Sequence of chain 1.G:
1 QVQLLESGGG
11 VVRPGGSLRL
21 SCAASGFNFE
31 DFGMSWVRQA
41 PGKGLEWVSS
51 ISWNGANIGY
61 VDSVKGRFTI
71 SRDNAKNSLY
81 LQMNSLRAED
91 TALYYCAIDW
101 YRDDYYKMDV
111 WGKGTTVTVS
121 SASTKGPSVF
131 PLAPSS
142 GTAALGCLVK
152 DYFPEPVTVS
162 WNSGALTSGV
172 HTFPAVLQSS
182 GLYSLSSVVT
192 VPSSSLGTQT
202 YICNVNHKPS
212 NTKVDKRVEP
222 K

Binding-site contacts:
Ligand atom C4 contacts residue SER52 of chain 1.G at 3.7 Å.
Ligand atom C4 contacts residue TRP94 of chain 1.H at 3.8 Å (hydrophobic).
Ligand atom O5 contacts residue ASN57 of chain 1.G at 3.4 Å (h-bond).
Ligand atom O3 contacts residue TRP100 of chain 1.G at 3.7 Å.
Ligand atom O3 contacts residue ASP92 of chain 1.H at 3.8 Å.
Ligand atom C5 contacts residue TRP100 of chain 1.G at 3.6 Å (hydrophobic).
Ligand atom O5 contacts residue ASP92 of chain 1.H at 3.2 Å (salt-bridge).
Ligand atom C5 contacts residue TRP94 of chain 1.H at 3.6 Å (hydrophobic).
Ligand atom O3 contacts residue SER52 of chain 1.G at 3.5 Å.
Ligand atom O2 contacts residue PHE93 of chain 1.H at 2.9 Å.
Ligand atom C5 contacts residue TYR95 of chain 1.H at 3.5 Å (hydrophobic).
Ligand atom O5 contacts residue TRP100 of chain 1.G at 3.0 Å (h-bond).
Ligand atom C2 contacts residue TYR95 of chain 1.H at 3.8 Å (hydrophobic).
Ligand atom C3 contacts residue ASP99 of chain 1.G at 3.5 Å.
Ligand atom C2 contacts residue ARG27 of chain 1.H at 3.8 Å.
Ligand atom C1 contacts residue ASN57 of chain 1.G at 3.3 Å.
Ligand atom O4 contacts residue ASN57 of chain 1.G at 3.1 Å (h-bond).
Ligand atom O2 contacts residue TRP94 of chain 1.H at 3.7 Å.
Ligand atom O3 contacts residue ASP99 of chain 1.G at 2.7 Å (salt-bridge).
Ligand atom C5 contacts residue ARG30 of chain 1.H at 3.1 Å.
Ligand atom C4 contacts residue ASP92 of chain 1.H at 3.4 Å.
Ligand atom O4 contacts residue ASN57 of chain 1.G at 3.5 Å (h-bond).
Ligand atom C4 contacts residue TYR91 of chain 1.H at 3.7 Å (hydrophobic).
Ligand atom C5 contacts residue ASP103 of chain 1.G at 3.5 Å.
Ligand atom O2 contacts residue ARG27 of chain 1.H at 2.6 Å (salt-bridge).
Ligand atom C5 contacts residue TYR91 of chain 1.H at 3.4 Å (hydrophobic).
Ligand atom O5 contacts residue TYR95 of chain 1.H at 3.7 Å.
Ligand atom O3 contacts residue TRP94 of chain 1.H at 3.6 Å.
Ligand atom O3 contacts residue GLY33 of chain 1.G at 3.7 Å.
Ligand atom O5 contacts residue TYR91 of chain 1.H at 2.7 Å (h-bond).
Ligand atom C2 contacts residue SER50 of chain 1.G at 3.3 Å.
Ligand atom C5 contacts residue ARG102 of chain 1.G at 3.7 Å.
Ligand atom O2 contacts residue TYR95 of chain 1.H at 2.7 Å (h-bond).
Ligand atom O5 contacts residue ARG30 of chain 1.H at 3.1 Å (salt-bridge).
Ligand atom C1 contacts residue ASN57 of chain 1.G at 3.7 Å.
Ligand atom C1 contacts residue TRP94 of chain 1.H at 3.7 Å (hydrophobic).
Ligand atom O4 contacts residue TRP94 of chain 1.H at 3.0 Å (h-bond).
Ligand atom O2 contacts residue SER50 of chain 1.G at 2.7 Å (h-bond).
Ligand atom O5 contacts residue ASP103 of chain 1.G at 2.6 Å (salt-bridge).
Ligand atom O5 contacts residue ARG27 of chain 1.H at 3.6 Å (salt-bridge).

Sequence of chain 1.H:
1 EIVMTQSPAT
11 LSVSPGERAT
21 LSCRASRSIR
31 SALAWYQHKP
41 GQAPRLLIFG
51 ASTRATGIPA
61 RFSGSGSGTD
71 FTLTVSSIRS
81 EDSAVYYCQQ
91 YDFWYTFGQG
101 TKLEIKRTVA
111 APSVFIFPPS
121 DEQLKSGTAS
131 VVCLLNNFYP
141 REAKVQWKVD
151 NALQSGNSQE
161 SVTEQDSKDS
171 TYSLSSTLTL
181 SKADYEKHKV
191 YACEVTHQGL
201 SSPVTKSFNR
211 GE

A small-molecule ligand and the protein it binds are described below.
Small molecule (SMILES): OC[C@H]1O[C@H](OC[C@H]2O[C@@H](O[C@@H]3[C@@H](O[C@H]4[C@H](O)[C@@H](OC[C@H]5O[C@H](O)[C@@H](O)[C@@H]5O)O[C@@H]4CO[C@H]4O[C@H](CO)[C@@H](O)[C@@H]4O[C@@H]4O[C@H](CO)[C@@H](O)[C@@H]4O)O[C@H](CO)[C@H]3O)[C@@H](O)[C@@H]2O)[C@@H](O)[C@@H](O)[C@@H]1O